Sequence of chain 1.K:
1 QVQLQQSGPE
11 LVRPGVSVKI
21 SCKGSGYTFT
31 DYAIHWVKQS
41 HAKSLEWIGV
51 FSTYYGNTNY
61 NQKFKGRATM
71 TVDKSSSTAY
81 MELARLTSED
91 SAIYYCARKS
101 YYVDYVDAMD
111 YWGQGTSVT

Binding-site contacts:
Ligand atom O7 contacts residue ASN1176 of chain 1.I at 4.4 Å.
Ligand atom C1 contacts residue ASP104 of chain 1.K at 3.6 Å.
Ligand atom O5 contacts residue TYR101 of chain 1.K at 4.1 Å.
Ligand atom C3 contacts residue ASP104 of chain 1.K at 3.5 Å.
Ligand atom C2 contacts residue ASN1176 of chain 1.I at 2.4 Å.
Ligand atom C5 contacts residue TYR101 of chain 1.K at 3.7 Å (hydrophobic).
Ligand atom C3 contacts residue ASN1176 of chain 1.I at 3.7 Å.
Ligand atom C8 contacts residue ASN1176 of chain 1.I at 3.6 Å.
Ligand atom O5 contacts residue ASN1176 of chain 1.I at 2.2 Å (h-bond).
Ligand atom O3 contacts residue ASP104 of chain 1.K at 4.2 Å.
Ligand atom O7 contacts residue TYR101 of chain 1.K at 4.3 Å.
Ligand atom O7 contacts residue VAL1149 of chain 1.I at 4.4 Å.
Ligand atom O7 contacts residue ASP104 of chain 1.K at 3.6 Å.
Ligand atom N2 contacts residue ASP104 of chain 1.K at 2.9 Å (salt-bridge).
Ligand atom O7 contacts residue GLU1148 of chain 1.I at 4.0 Å.
Ligand atom C8 contacts residue TYR1192 of chain 1.I at 4.1 Å (hydrophobic).
Ligand atom C2 contacts residue ASP104 of chain 1.K at 3.5 Å.
Ligand atom C6 contacts residue TYR101 of chain 1.K at 3.8 Å (hydrophobic).
Ligand atom N2 contacts residue ASN1176 of chain 1.I at 2.9 Å (h-bond).
Ligand atom C7 contacts residue ASN1176 of chain 1.I at 3.5 Å.
Ligand atom C8 contacts residue ILE1147 of chain 1.I at 3.8 Å (hydrophobic).
Ligand atom C5 contacts residue ASN1176 of chain 1.I at 3.6 Å.
Ligand atom C1 contacts residue ASN1176 of chain 1.I at 1.4 Å.
Ligand atom C7 contacts residue ASP104 of chain 1.K at 4.0 Å.
Ligand atom C4 contacts residue ASN1176 of chain 1.I at 4.1 Å.
Ligand atom O6 contacts residue ASN1176 of chain 1.I at 4.3 Å.

Sequence of chain 1.I:
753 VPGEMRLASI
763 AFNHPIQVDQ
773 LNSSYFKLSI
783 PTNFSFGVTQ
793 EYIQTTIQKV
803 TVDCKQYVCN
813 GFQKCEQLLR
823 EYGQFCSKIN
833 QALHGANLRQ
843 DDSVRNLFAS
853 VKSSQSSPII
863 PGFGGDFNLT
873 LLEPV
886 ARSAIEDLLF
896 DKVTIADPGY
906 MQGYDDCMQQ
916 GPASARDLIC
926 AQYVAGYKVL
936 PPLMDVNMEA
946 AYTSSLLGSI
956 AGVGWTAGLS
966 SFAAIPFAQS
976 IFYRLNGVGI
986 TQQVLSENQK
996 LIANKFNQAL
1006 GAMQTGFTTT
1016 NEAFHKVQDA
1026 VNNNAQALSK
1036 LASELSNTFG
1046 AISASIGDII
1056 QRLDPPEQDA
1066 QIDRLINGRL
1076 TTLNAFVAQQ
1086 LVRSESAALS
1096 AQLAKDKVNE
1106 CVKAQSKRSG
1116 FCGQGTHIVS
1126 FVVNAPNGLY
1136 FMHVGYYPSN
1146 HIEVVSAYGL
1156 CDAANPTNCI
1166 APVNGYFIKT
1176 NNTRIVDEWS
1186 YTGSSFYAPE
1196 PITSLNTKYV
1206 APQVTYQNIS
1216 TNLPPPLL

This protein binds this small molecule.
Small molecule (SMILES): CC(=O)N[C@H]1[C@H](O[C@H]2[C@H](O)[C@@H](NC(C)=O)CO[C@@H]2CO)O[C@H](CO)[C@@H](O)[C@@H]1O